Binding-site contacts:
Ligand atom C8 contacts residue ASN99 of chain 1.D at 4.3 Å.
Ligand atom O5 contacts residue ASN99 of chain 1.D at 2.5 Å (h-bond).
Ligand atom C8 contacts residue SER101 of chain 1.D at 3.7 Å.
Ligand atom C3 contacts residue ASN99 of chain 1.D at 3.9 Å.
Ligand atom O7 contacts residue SER101 of chain 1.D at 4.2 Å.
Ligand atom C7 contacts residue SER101 of chain 1.D at 4.4 Å.
Ligand atom C1 contacts residue ASN99 of chain 1.D at 1.5 Å.
Ligand atom C4 contacts residue ASN99 of chain 1.D at 4.3 Å.
Ligand atom O7 contacts residue ASN99 of chain 1.D at 3.1 Å (h-bond).
Ligand atom C7 contacts residue ASN99 of chain 1.D at 3.2 Å.
Ligand atom N2 contacts residue ASN99 of chain 1.D at 2.9 Å (h-bond).
Ligand atom C5 contacts residue ASN99 of chain 1.D at 3.8 Å.
Ligand atom C2 contacts residue ASN99 of chain 1.D at 2.5 Å.

A small-molecule ligand and the protein it binds are described below.
Small molecule (SMILES): CC(=O)N[C@@H]1[C@@H](O)[C@H](O)[C@@H](CO)O[C@H]1O

Sequence of chain 1.D:
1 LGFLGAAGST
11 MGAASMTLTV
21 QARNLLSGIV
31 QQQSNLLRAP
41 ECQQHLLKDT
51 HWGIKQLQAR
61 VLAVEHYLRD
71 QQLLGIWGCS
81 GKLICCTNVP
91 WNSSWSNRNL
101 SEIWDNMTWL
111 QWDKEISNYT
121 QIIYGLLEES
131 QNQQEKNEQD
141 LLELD